Binding-site contacts:
Ligand atom N11 contacts residue TRP286 of chain 1.D at 3.8 Å.
Ligand atom N17 contacts residue TRP286 of chain 1.D at 3.5 Å.
Ligand atom C26 contacts residue TYR337 of chain 1.D at 3.3 Å (hydrophobic).
Ligand atom C14 contacts residue SER293 of chain 1.D at 3.9 Å.
Ligand atom O39 contacts residue TYR341 of chain 1.D at 3.9 Å.
Ligand atom C27 contacts residue GLY82 of chain 1.D at 3.9 Å.
Ligand atom C22 contacts residue TYR341 of chain 1.D at 3.4 Å (hydrophobic).
Ligand atom C20 contacts residue PHE338 of chain 1.D at 3.6 Å (hydrophobic).
Ligand atom C31 contacts residue TRP86 of chain 1.D at 3.6 Å (hydrophobic).
Ligand atom C19 contacts residue TYR341 of chain 1.D at 3.5 Å (hydrophobic).
Ligand atom C28 contacts residue TYR124 of chain 1.D at 3.6 Å (hydrophobic).
Ligand atom C22 contacts residue ASP74 of chain 1.D at 3.8 Å.
Ligand atom C24 contacts residue ASP74 of chain 1.D at 3.8 Å.
Ligand atom O36 contacts residue TYR124 of chain 1.D at 3.1 Å (h-bond).
Ligand atom C34 contacts residue GLY121 of chain 1.D at 3.7 Å.
Ligand atom O37 contacts residue SER203 of chain 1.D at 3.8 Å.
Ligand atom C32 contacts residue SER203 of chain 1.D at 3.9 Å.
Ligand atom O37 contacts residue PHE338 of chain 1.D at 3.6 Å.
Ligand atom C21 contacts residue TYR341 of chain 1.D at 3.5 Å (hydrophobic).
Ligand atom C30 contacts residue TRP86 of chain 1.D at 3.7 Å (hydrophobic).
Ligand atom C15 contacts residue TRP286 of chain 1.D at 3.9 Å (hydrophobic).
Ligand atom C33 contacts residue SER203 of chain 1.D at 3.4 Å.
Ligand atom C27 contacts residue TYR337 of chain 1.D at 3.8 Å (hydrophobic).
Ligand atom C25 contacts residue TYR124 of chain 1.D at 3.9 Å (hydrophobic).
Ligand atom C38 contacts residue TRP286 of chain 1.D at 3.5 Å (hydrophobic).
Ligand atom C18 contacts residue TYR124 of chain 1.D at 3.4 Å (hydrophobic).
Ligand atom C33 contacts residue GLY121 of chain 1.D at 3.5 Å.
Ligand atom C25 contacts residue ASP74 of chain 1.D at 3.3 Å.
Ligand atom O16 contacts residue PHE295 of chain 1.D at 3.3 Å (h-bond).
Ligand atom C14 contacts residue TRP286 of chain 1.D at 3.7 Å (hydrophobic).
Ligand atom C27 contacts residue TRP86 of chain 1.D at 3.4 Å (hydrophobic).
Ligand atom C13 contacts residue TRP286 of chain 1.D at 3.7 Å (hydrophobic).
Ligand atom C33 contacts residue HIS447 of chain 1.D at 3.8 Å.
Ligand atom C10 contacts residue TRP286 of chain 1.D at 3.9 Å (hydrophobic).
Ligand atom C21 contacts residue TYR337 of chain 1.D at 3.4 Å (hydrophobic).
Ligand atom C32 contacts residue GLU202 of chain 1.D at 3.7 Å.
Ligand atom O37 contacts residue PHE297 of chain 1.D at 3.8 Å.
Ligand atom C27 contacts residue TRP439 of chain 1.D at 3.7 Å (hydrophobic).
Ligand atom O39 contacts residue TRP286 of chain 1.D at 3.6 Å.
Ligand atom C32 contacts residue GLY121 of chain 1.D at 3.7 Å.

Sequence of chain 1.D:
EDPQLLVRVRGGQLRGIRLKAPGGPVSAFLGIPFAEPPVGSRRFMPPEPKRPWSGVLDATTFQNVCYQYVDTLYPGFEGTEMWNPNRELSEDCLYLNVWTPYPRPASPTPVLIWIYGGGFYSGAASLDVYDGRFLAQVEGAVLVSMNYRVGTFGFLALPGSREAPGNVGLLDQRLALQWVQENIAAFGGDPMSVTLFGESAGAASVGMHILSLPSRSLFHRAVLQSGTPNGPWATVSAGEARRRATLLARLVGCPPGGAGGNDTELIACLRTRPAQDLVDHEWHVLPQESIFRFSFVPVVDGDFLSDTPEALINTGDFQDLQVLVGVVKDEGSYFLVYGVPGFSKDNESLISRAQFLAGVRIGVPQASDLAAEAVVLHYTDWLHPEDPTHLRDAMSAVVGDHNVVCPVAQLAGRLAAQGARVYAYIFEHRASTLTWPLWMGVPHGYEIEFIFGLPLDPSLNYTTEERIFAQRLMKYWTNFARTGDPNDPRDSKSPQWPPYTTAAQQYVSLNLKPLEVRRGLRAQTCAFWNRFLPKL

A protein and the small-molecule ligand that binds it are described below.
Small molecule (SMILES): CC[N+](CC)(CCCCCn1c(C)cc(=O)n(CCCCC[N+](CC)(CC)Cc2ccccc2[N+](=O)[O-])c1=O)Cc1ccccc1[N+](=O)[O-]